Sequence of chain 1.B:
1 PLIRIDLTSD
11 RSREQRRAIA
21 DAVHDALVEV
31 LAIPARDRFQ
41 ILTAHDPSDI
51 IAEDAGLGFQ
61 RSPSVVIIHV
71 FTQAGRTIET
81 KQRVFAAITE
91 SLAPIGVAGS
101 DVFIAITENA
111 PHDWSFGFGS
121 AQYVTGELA

Binding-site contacts:
Ligand atom OAL contacts residue PRO1 of chain 1.B at 4.4 Å.
Ligand atom OAM contacts residue PRO1 of chain 1.B at 3.5 Å.
Ligand atom OAL contacts residue TRP114 of chain 1.B at 3.6 Å.
Ligand atom CAJ contacts residue TYR123 of chain 1.B at 4.1 Å (hydrophobic).
Ligand atom CAH contacts residue PHE116 of chain 1.B at 4.5 Å (hydrophobic).
Ligand atom OAI contacts residue ASP37 of chain 1.B at 2.9 Å (salt-bridge).
Ligand atom OAI contacts residue TYR123 of chain 1.B at 3.3 Å (h-bond).
Ligand atom CAJ contacts residue TRP114 of chain 1.B at 3.5 Å (hydrophobic).
Ligand atom CAH contacts residue TYR123 of chain 1.B at 4.1 Å (hydrophobic).
Ligand atom CAH contacts residue PRO1 of chain 1.B at 1.4 Å (hydrophobic).
Ligand atom CAH contacts residue LEU2 of chain 1.B at 4.4 Å (hydrophobic).
Ligand atom CAK contacts residue THR72 of chain 1.B at 4.2 Å.
Ligand atom OAL contacts residue TYR123 of chain 1.B at 2.8 Å (h-bond).
Ligand atom CAK contacts residue GLN73 of chain 1.B at 3.9 Å.
Ligand atom CAK contacts residue TRP114 of chain 1.B at 3.4 Å (hydrophobic).
Ligand atom OAM contacts residue PHE71 of chain 1.B at 4.2 Å.
Ligand atom CAH contacts residue ASP37 of chain 1.B at 3.7 Å.
Ligand atom OAI contacts residue PRO1 of chain 1.B at 2.2 Å (h-bond).
Ligand atom CAK contacts residue TYR123 of chain 1.B at 3.8 Å (hydrophobic).
Ligand atom OAM contacts residue THR72 of chain 1.B at 3.1 Å (h-bond).
Ligand atom CAK contacts residue PRO1 of chain 1.B at 3.5 Å (hydrophobic).
Ligand atom OAM contacts residue GLN73 of chain 1.B at 2.9 Å (h-bond).
Ligand atom OAL contacts residue PHE116 of chain 1.B at 4.5 Å.
Ligand atom CAJ contacts residue LEU2 of chain 1.B at 4.3 Å (hydrophobic).
Ligand atom OAM contacts residue TRP114 of chain 1.B at 3.5 Å.
Ligand atom OAL contacts residue GLN73 of chain 1.B at 2.9 Å (h-bond).
Ligand atom CAJ contacts residue PHE116 of chain 1.B at 4.1 Å (hydrophobic).
Ligand atom OAI contacts residue PHE116 of chain 1.B at 3.9 Å.
Ligand atom CAJ contacts residue PRO1 of chain 1.B at 2.6 Å (hydrophobic).

The small molecule below binds the protein below.
Small molecule (SMILES): O=C(O)CC(=O)Cl